Binding-site contacts:
Ligand atom O3 contacts residue TYR135 of chain 1.J at 4.2 Å.
Ligand atom C3 contacts residue ASN118 of chain 1.J at 3.8 Å.
Ligand atom C2 contacts residue TYR135 of chain 1.J at 4.3 Å (hydrophobic).
Ligand atom C7 contacts residue TYR135 of chain 1.J at 4.0 Å (hydrophobic).
Ligand atom C3 contacts residue TYR135 of chain 1.J at 3.8 Å (hydrophobic).
Ligand atom C8 contacts residue TYR135 of chain 1.J at 4.3 Å (hydrophobic).
Ligand atom O5 contacts residue ASN118 of chain 1.J at 2.4 Å (h-bond).
Ligand atom C8 contacts residue ASP290 of chain 1.J at 3.3 Å.
Ligand atom O7 contacts residue TYR135 of chain 1.J at 3.4 Å.
Ligand atom C8 contacts residue ILE291 of chain 1.J at 4.3 Å (hydrophobic).
Ligand atom C4 contacts residue ASN118 of chain 1.J at 4.2 Å.
Ligand atom C1 contacts residue ASN118 of chain 1.J at 1.4 Å.
Ligand atom N2 contacts residue TYR135 of chain 1.J at 4.1 Å.
Ligand atom O4 contacts residue TYR135 of chain 1.J at 4.3 Å.
Ligand atom C7 contacts residue THR105 of chain 1.J at 4.2 Å.
Ligand atom C5 contacts residue TYR135 of chain 1.J at 4.5 Å (hydrophobic).
Ligand atom O7 contacts residue ASN118 of chain 1.J at 3.2 Å (h-bond).
Ligand atom C1 contacts residue TYR135 of chain 1.J at 4.2 Å (hydrophobic).
Ligand atom C7 contacts residue VAL104 of chain 1.J at 4.3 Å (hydrophobic).
Ligand atom C8 contacts residue ASN118 of chain 1.J at 4.3 Å.
Ligand atom C5 contacts residue ASN118 of chain 1.J at 3.6 Å.
Ligand atom C8 contacts residue VAL104 of chain 1.J at 4.1 Å (hydrophobic).
Ligand atom C2 contacts residue ASN118 of chain 1.J at 2.5 Å.
Ligand atom O7 contacts residue THR105 of chain 1.J at 3.3 Å (h-bond).
Ligand atom O7 contacts residue VAL104 of chain 1.J at 3.9 Å.
Ligand atom N2 contacts residue ASN118 of chain 1.J at 2.9 Å (h-bond).
Ligand atom C7 contacts residue ASP290 of chain 1.J at 4.4 Å.
Ligand atom C7 contacts residue ASN118 of chain 1.J at 3.2 Å.
Ligand atom C8 contacts residue LEU137 of chain 1.J at 4.1 Å (hydrophobic).

Sequence of chain 1.J:
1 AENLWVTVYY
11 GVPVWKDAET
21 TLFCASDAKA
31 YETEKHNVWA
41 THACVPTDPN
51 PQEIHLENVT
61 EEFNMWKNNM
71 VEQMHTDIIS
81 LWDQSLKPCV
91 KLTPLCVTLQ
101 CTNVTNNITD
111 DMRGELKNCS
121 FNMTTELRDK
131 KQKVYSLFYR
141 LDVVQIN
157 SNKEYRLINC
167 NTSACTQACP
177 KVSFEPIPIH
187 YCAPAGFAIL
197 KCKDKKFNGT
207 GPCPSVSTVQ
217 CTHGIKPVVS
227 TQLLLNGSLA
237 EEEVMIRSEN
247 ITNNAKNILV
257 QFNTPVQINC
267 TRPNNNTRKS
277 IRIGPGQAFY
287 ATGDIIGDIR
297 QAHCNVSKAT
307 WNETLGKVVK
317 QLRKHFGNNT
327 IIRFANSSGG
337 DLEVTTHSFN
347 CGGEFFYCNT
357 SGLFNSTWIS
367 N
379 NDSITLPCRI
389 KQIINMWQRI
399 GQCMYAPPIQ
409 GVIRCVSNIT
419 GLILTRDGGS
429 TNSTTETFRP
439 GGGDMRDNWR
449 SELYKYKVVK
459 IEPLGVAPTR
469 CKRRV

A protein and the small-molecule ligand that binds it are described below.
Small molecule (SMILES): CC(=O)N[C@H]1[C@H](O[C@H]2[C@H](O)[C@@H](NC(C)=O)CO[C@@H]2CO)O[C@H](CO)[C@@H](O[C@@H]2O[C@H](CO[C@H]3O[C@H](CO)[C@@H](O)[C@H](O)[C@@H]3O)[C@@H](O)[C@H](O[C@H]3O[C@H](CO)[C@@H](O)[C@H](O)[C@@H]3O)[C@@H]2O)[C@@H]1O